Binding-site contacts:
Ligand atom C5 contacts residue ASN15 of chain 1.A at 3.7 Å.
Ligand atom O3 contacts residue ASN105 of chain 1.A at 3.7 Å.
Ligand atom O5 contacts residue ARG103 of chain 1.A at 4.0 Å.
Ligand atom C3 contacts residue ASN15 of chain 1.A at 3.8 Å.
Ligand atom O5 contacts residue ARG103 of chain 1.A at 4.2 Å.
Ligand atom O7 contacts residue ASN15 of chain 1.A at 3.0 Å (h-bond).
Ligand atom C2 contacts residue ASN15 of chain 1.A at 2.4 Å.
Ligand atom O5 contacts residue ASN15 of chain 1.A at 2.4 Å (h-bond).
Ligand atom C4 contacts residue ASN15 of chain 1.A at 4.2 Å.
Ligand atom C8 contacts residue ASN15 of chain 1.A at 4.3 Å.
Ligand atom C8 contacts residue ARG103 of chain 1.A at 3.9 Å.
Ligand atom C6 contacts residue ARG103 of chain 1.A at 4.0 Å.
Ligand atom C7 contacts residue ASN15 of chain 1.A at 3.1 Å.
Ligand atom O4 contacts residue ASN105 of chain 1.A at 2.9 Å (h-bond).
Ligand atom C4 contacts residue ASN105 of chain 1.A at 4.2 Å.
Ligand atom N2 contacts residue ASN15 of chain 1.A at 2.9 Å (h-bond).
Ligand atom C6 contacts residue ASN105 of chain 1.A at 4.4 Å.
Ligand atom C5 contacts residue ARG103 of chain 1.A at 4.3 Å.
Ligand atom C1 contacts residue ASN15 of chain 1.A at 1.4 Å.
Ligand atom C5 contacts residue ASN15 of chain 1.A at 4.1 Å.
Ligand atom C6 contacts residue ASN15 of chain 1.A at 3.4 Å.
Ligand atom O5 contacts residue ASN15 of chain 1.A at 4.5 Å.

This small molecule binds to this protein.
Small molecule (SMILES): CC(=O)N[C@H]1[C@H](O[C@H]2[C@H](O)[C@@H](NC(C)=O)CO[C@@H]2CO[C@@H]2O[C@@H](C)[C@@H](O)[C@@H](O)[C@@H]2O)O[C@H](CO)[C@@H](O)[C@@H]1O

Sequence of chain 1.A:
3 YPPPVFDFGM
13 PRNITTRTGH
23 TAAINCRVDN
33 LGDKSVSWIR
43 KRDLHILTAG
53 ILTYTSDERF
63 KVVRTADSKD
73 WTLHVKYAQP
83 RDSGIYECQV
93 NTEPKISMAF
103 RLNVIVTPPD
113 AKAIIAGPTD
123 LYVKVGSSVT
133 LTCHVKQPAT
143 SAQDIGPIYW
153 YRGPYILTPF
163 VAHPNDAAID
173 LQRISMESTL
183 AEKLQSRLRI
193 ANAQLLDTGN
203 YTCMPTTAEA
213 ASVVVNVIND